Sequence of chain 1.A:
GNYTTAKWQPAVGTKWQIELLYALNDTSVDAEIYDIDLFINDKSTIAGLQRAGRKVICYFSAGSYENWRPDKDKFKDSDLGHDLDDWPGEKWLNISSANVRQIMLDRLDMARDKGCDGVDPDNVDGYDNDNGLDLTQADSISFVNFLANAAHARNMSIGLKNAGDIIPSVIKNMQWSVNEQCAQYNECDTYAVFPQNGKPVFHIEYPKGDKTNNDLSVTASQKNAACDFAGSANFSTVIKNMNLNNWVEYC

A protein and the small-molecule ligand that binds it are described below.
Small molecule (SMILES): CC(=O)N[C@H]1[C@H](O[C@H]2[C@H](O)[C@@H](NC(C)=O)CO[C@@H]2CO)O[C@H](CO)[C@@H](O[C@@H]2O[C@H](CO)[C@@H](O)[C@H](O[C@H]3O[C@H](CO[C@H]4O[C@H](CO)[C@@H](O)[C@H](O)[C@@H]4O[C@H]4O[C@H](CO)[C@@H](O)[C@H](O)[C@@H]4O)[C@@H](O)[C@H](O[C@H]4O[C@H](CO)[C@@H](O)[C@H](O)[C@@H]4O)[C@@H]3O)[C@@H]2O)[C@@H]1O

Binding-site contacts:
Ligand atom C6 contacts residue VAL236 of chain 1.A at 3.7 Å (hydrophobic).
Ligand atom O2 contacts residue PRO211 of chain 1.A at 3.4 Å.
Ligand atom C7 contacts residue ASN45 of chain 1.A at 3.7 Å.
Ligand atom C8 contacts residue ASN45 of chain 1.A at 3.7 Å.
Ligand atom O3 contacts residue THR233 of chain 1.A at 3.8 Å.
Ligand atom C8 contacts residue ASN216 of chain 1.A at 4.1 Å.
Ligand atom O5 contacts residue ASN45 of chain 1.A at 2.3 Å (h-bond).
Ligand atom C5 contacts residue PRO211 of chain 1.A at 3.7 Å (hydrophobic).
Ligand atom O3 contacts residue SER212 of chain 1.A at 2.7 Å (h-bond).
Ligand atom N2 contacts residue ASN45 of chain 1.A at 2.9 Å (h-bond).
Ligand atom C8 contacts residue ASN188 of chain 1.A at 3.4 Å.
Ligand atom O3 contacts residue ASN188 of chain 1.A at 4.1 Å.
Ligand atom O7 contacts residue SER212 of chain 1.A at 3.0 Å (h-bond).
Ligand atom C1 contacts residue PRO211 of chain 1.A at 3.6 Å (hydrophobic).
Ligand atom C4 contacts residue PRO211 of chain 1.A at 3.9 Å (hydrophobic).
Ligand atom O4 contacts residue VAL236 of chain 1.A at 3.9 Å.
Ligand atom O3 contacts residue ILE184 of chain 1.A at 4.0 Å.
Ligand atom C4 contacts residue THR233 of chain 1.A at 3.9 Å.
Ligand atom C2 contacts residue SER212 of chain 1.A at 3.4 Å.
Ligand atom C2 contacts residue ASN45 of chain 1.A at 2.5 Å.
Ligand atom O7 contacts residue ASN45 of chain 1.A at 3.9 Å.
Ligand atom O4 contacts residue THR233 of chain 1.A at 2.8 Å (h-bond).
Ligand atom N2 contacts residue ASN188 of chain 1.A at 3.6 Å.
Ligand atom C2 contacts residue PRO211 of chain 1.A at 3.5 Å (hydrophobic).
Ligand atom N2 contacts residue SER212 of chain 1.A at 2.3 Å (h-bond).
Ligand atom C1 contacts residue ASN45 of chain 1.A at 1.4 Å.
Ligand atom C3 contacts residue SER212 of chain 1.A at 3.6 Å.
Ligand atom C3 contacts residue ASN45 of chain 1.A at 3.8 Å.
Ligand atom O3 contacts residue PRO211 of chain 1.A at 4.0 Å.
Ligand atom O4 contacts residue PRO211 of chain 1.A at 3.5 Å (h-bond).
Ligand atom C8 contacts residue SER212 of chain 1.A at 3.6 Å.
Ligand atom C1 contacts residue SER212 of chain 1.A at 4.0 Å.
Ligand atom C6 contacts residue ILE210 of chain 1.A at 3.8 Å (hydrophobic).
Ligand atom C6 contacts residue PRO211 of chain 1.A at 4.0 Å (hydrophobic).
Ligand atom O7 contacts residue ILE184 of chain 1.A at 3.8 Å.
Ligand atom C3 contacts residue PRO211 of chain 1.A at 3.8 Å (hydrophobic).
Ligand atom C7 contacts residue SER212 of chain 1.A at 3.0 Å.
Ligand atom C2 contacts residue PRO211 of chain 1.A at 3.6 Å (hydrophobic).
Ligand atom O6 contacts residue PRO211 of chain 1.A at 3.3 Å.
Ligand atom C5 contacts residue ASN45 of chain 1.A at 3.7 Å.